A small-molecule ligand and the protein it binds are described below.
Small molecule (SMILES): CC(=O)N[C@H]1[C@H](O[C@H]2[C@H](O)[C@@H](NC(C)=O)CO[C@@H]2CO)O[C@H](CO)[C@@H](O)[C@@H]1O

Sequence of chain 1.B:
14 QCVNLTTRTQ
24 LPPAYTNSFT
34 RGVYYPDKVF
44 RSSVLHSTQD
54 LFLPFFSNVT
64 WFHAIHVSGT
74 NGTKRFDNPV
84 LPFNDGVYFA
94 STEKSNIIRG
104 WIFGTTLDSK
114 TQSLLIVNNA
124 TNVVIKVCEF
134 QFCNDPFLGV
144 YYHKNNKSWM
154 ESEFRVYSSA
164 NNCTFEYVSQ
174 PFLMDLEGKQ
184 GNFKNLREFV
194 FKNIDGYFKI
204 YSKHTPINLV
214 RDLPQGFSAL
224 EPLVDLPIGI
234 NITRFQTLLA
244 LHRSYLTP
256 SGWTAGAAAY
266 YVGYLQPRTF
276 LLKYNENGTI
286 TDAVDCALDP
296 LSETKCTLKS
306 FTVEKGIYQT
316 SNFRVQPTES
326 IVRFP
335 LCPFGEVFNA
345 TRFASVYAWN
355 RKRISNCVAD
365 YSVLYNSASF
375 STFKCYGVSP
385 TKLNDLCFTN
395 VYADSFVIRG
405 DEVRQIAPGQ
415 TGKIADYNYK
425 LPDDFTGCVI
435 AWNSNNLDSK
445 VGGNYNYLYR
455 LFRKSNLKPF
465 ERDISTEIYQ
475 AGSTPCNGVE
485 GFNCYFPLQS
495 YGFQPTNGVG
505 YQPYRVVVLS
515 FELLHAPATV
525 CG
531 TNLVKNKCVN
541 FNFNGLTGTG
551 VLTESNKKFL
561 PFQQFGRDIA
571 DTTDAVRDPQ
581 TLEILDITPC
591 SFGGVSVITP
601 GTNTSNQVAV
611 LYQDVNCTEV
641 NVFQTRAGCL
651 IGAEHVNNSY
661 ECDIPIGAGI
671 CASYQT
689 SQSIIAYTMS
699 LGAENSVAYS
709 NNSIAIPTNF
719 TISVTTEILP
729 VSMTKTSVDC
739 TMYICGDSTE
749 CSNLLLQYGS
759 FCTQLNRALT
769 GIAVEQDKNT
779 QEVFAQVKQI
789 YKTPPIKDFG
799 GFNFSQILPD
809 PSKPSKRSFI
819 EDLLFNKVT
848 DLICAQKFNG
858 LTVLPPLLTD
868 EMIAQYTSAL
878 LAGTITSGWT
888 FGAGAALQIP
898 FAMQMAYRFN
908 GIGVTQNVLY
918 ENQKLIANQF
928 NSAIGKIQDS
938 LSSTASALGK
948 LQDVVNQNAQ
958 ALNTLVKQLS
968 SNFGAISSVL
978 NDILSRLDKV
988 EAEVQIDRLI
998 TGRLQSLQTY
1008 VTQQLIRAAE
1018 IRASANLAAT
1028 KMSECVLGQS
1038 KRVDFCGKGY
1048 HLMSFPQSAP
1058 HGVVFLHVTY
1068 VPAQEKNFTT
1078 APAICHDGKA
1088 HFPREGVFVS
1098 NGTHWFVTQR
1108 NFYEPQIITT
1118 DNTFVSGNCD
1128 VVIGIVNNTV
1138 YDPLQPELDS

Binding-site contacts:
Ligand atom C5 contacts residue ASN801 of chain 1.B at 3.6 Å.
Ligand atom C6 contacts residue SER803 of chain 1.B at 4.5 Å.
Ligand atom C3 contacts residue SER803 of chain 1.B at 4.5 Å.
Ligand atom O7 contacts residue ASN801 of chain 1.B at 2.5 Å (h-bond).
Ligand atom N2 contacts residue ASN801 of chain 1.B at 2.9 Å (h-bond).
Ligand atom C8 contacts residue ASN801 of chain 1.B at 4.2 Å.
Ligand atom C7 contacts residue ASN801 of chain 1.B at 3.0 Å.
Ligand atom O6 contacts residue GLN804 of chain 1.B at 2.7 Å (h-bond).
Ligand atom O5 contacts residue SER803 of chain 1.B at 3.5 Å (h-bond).
Ligand atom O6 contacts residue ASN801 of chain 1.B at 4.4 Å.
Ligand atom C4 contacts residue ASN801 of chain 1.B at 4.2 Å.
Ligand atom O5 contacts residue GLN804 of chain 1.B at 4.5 Å.
Ligand atom C6 contacts residue GLN804 of chain 1.B at 3.8 Å.
Ligand atom C3 contacts residue ASN801 of chain 1.B at 3.8 Å.
Ligand atom C1 contacts residue ASN801 of chain 1.B at 1.4 Å.
Ligand atom O5 contacts residue ASN801 of chain 1.B at 2.3 Å (h-bond).
Ligand atom C2 contacts residue ASN801 of chain 1.B at 2.4 Å.
Ligand atom C1 contacts residue SER803 of chain 1.B at 3.2 Å.
Ligand atom C5 contacts residue SER803 of chain 1.B at 3.6 Å.
Ligand atom C2 contacts residue SER803 of chain 1.B at 4.3 Å.